This small molecule binds to this protein.
Small molecule (SMILES): CC(=O)N[C@@H]1[C@@H](O)[C@H](O)[C@@H](CO)O[C@H]1O

Sequence of chain 2.A:
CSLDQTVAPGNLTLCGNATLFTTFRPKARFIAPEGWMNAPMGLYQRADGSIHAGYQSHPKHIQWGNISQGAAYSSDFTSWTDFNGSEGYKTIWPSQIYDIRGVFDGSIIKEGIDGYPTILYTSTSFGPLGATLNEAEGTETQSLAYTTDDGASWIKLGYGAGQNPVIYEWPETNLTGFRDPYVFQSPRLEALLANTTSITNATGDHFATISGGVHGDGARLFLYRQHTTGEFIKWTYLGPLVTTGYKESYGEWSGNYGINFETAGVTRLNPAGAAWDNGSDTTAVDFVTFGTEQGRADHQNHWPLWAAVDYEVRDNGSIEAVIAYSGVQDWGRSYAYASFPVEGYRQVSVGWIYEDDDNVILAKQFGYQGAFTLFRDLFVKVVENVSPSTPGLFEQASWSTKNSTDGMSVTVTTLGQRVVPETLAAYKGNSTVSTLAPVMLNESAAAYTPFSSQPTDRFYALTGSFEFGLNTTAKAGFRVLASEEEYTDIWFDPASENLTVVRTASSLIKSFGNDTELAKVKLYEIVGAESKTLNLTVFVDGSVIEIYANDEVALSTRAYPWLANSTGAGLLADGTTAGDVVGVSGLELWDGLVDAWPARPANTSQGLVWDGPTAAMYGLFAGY

Binding-site contacts:
Ligand atom C6 contacts residue LEU55 of chain 2.A at 3.6 Å (hydrophobic).
Ligand atom C1 contacts residue THR54 of chain 2.A at 3.4 Å.
Ligand atom C8 contacts residue ASN52 of chain 2.A at 4.0 Å.
Ligand atom O7 contacts residue ASN52 of chain 2.A at 4.4 Å.
Ligand atom O6 contacts residue LEU55 of chain 2.A at 3.5 Å.
Ligand atom O5 contacts residue THR54 of chain 2.A at 3.1 Å (h-bond).
Ligand atom C1 contacts residue ASN52 of chain 2.A at 1.4 Å.
Ligand atom C4 contacts residue ASN52 of chain 2.A at 4.2 Å.
Ligand atom C5 contacts residue ASN52 of chain 2.A at 3.6 Å.
Ligand atom O6 contacts residue THR54 of chain 2.A at 3.0 Å (h-bond).
Ligand atom C2 contacts residue ASN52 of chain 2.A at 2.4 Å.
Ligand atom C6 contacts residue THR54 of chain 2.A at 3.8 Å.
Ligand atom C5 contacts residue LEU55 of chain 2.A at 4.2 Å (hydrophobic).
Ligand atom C5 contacts residue THR54 of chain 2.A at 3.4 Å.
Ligand atom O5 contacts residue ASN52 of chain 2.A at 2.3 Å (h-bond).
Ligand atom C3 contacts residue ASN52 of chain 2.A at 3.8 Å.
Ligand atom C7 contacts residue ASN52 of chain 2.A at 3.5 Å.
Ligand atom N2 contacts residue ASN52 of chain 2.A at 2.8 Å (h-bond).
Ligand atom O5 contacts residue LEU55 of chain 2.A at 3.5 Å.